Sequence of chain 1.B:
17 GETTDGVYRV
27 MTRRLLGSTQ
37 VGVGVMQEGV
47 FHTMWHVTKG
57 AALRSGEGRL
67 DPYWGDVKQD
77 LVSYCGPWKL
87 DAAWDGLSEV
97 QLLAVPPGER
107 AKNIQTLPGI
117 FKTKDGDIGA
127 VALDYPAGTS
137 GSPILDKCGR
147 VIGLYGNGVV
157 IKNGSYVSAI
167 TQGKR

Sequence of chain 1.A:
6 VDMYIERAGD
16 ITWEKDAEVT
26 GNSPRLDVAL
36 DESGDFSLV

A small-molecule ligand and the protein it binds are described below.
Small molecule (SMILES): NCCCC[C@@H]1NC(=O)Cc2cccc(c2)CNC(=O)[C@@H](CCc2ccccc2)NC(=O)[C@H](N=C(N)N)CCCCNC(=O)[C@H](CCCCN)NC1=O

Binding-site contacts:
Ligand atom C contacts residue GLY152 of chain 1.B at 3.5 Å.
Ligand atom O contacts residue GLY154 of chain 1.B at 3.2 Å (h-bond).
Ligand atom N contacts residue ASP130 of chain 1.B at 2.7 Å (salt-bridge).
Ligand atom O contacts residue VAL156 of chain 1.B at 3.4 Å.
Ligand atom CA contacts residue GLY152 of chain 1.B at 3.3 Å.
Ligand atom O contacts residue TYR162 of chain 1.B at 2.8 Å (h-bond).
Ligand atom O contacts residue GLY152 of chain 1.B at 3.5 Å (h-bond).
Ligand atom NZ contacts residue ASP40 of chain 1.A at 3.0 Å (salt-bridge).
Ligand atom CD contacts residue ASN153 of chain 1.B at 3.6 Å.
Ligand atom NZ contacts residue TYR162 of chain 1.B at 3.5 Å (h-bond).
Ligand atom CE contacts residue ASP40 of chain 1.A at 3.3 Å.
Ligand atom N2 contacts residue ASP130 of chain 1.B at 2.9 Å (salt-bridge).
Ligand atom C2 contacts residue ASP130 of chain 1.B at 3.5 Å.
Ligand atom CB contacts residue TYR131 of chain 1.B at 3.2 Å (hydrophobic).
Ligand atom NZ contacts residue GLY152 of chain 1.B at 2.8 Å (h-bond).
Ligand atom C6 contacts residue ASP130 of chain 1.B at 3.6 Å.
Ligand atom C contacts residue TYR162 of chain 1.B at 3.6 Å (hydrophobic).
Ligand atom CG contacts residue PRO132 of chain 1.B at 3.7 Å (hydrophobic).
Ligand atom CD contacts residue GLY154 of chain 1.B at 3.6 Å.
Ligand atom N contacts residue TYR162 of chain 1.B at 3.5 Å.
Ligand atom CB contacts residue HIS52 of chain 1.B at 3.6 Å.
Ligand atom CD contacts residue PHE41 of chain 1.A at 3.7 Å (hydrophobic).
Ligand atom CE contacts residue ASN153 of chain 1.B at 3.4 Å.
Ligand atom NZ contacts residue ASN153 of chain 1.B at 2.9 Å (h-bond).
Ligand atom C contacts residue SER136 of chain 1.B at 3.6 Å.
Ligand atom CB contacts residue GLY154 of chain 1.B at 3.3 Å.
Ligand atom CE contacts residue SER136 of chain 1.B at 3.0 Å.
Ligand atom NZ contacts residue SER136 of chain 1.B at 3.2 Å (h-bond).
Ligand atom CA contacts residue ASP130 of chain 1.B at 3.5 Å.
Ligand atom O contacts residue ALA133 of chain 1.B at 3.5 Å.
Ligand atom N1 contacts residue VAL156 of chain 1.B at 3.3 Å.
Ligand atom N contacts residue TYR131 of chain 1.B at 3.6 Å.
Ligand atom NZ contacts residue GLY39 of chain 1.A at 3.0 Å (h-bond).
Ligand atom CB contacts residue ASP130 of chain 1.B at 3.5 Å.
Ligand atom N2 contacts residue GLY160 of chain 1.B at 2.9 Å (h-bond).
Ligand atom CG contacts residue TYR131 of chain 1.B at 3.6 Å (hydrophobic).
Ligand atom NZ contacts residue PHE41 of chain 1.A at 2.8 Å (h-bond).
Ligand atom CE contacts residue PHE41 of chain 1.A at 3.5 Å (hydrophobic).
Ligand atom CG contacts residue TYR131 of chain 1.B at 3.6 Å (hydrophobic).
Ligand atom N contacts residue ASP130 of chain 1.B at 3.5 Å (salt-bridge).